This protein binds this small molecule.
Small molecule (SMILES): CC(=O)N[C@H]1[C@H](O[C@H]2[C@H](O)[C@@H](NC(C)=O)CO[C@@H]2CO)O[C@H](CO)[C@@H](O)[C@@H]1O

Sequence of chain 1.I:
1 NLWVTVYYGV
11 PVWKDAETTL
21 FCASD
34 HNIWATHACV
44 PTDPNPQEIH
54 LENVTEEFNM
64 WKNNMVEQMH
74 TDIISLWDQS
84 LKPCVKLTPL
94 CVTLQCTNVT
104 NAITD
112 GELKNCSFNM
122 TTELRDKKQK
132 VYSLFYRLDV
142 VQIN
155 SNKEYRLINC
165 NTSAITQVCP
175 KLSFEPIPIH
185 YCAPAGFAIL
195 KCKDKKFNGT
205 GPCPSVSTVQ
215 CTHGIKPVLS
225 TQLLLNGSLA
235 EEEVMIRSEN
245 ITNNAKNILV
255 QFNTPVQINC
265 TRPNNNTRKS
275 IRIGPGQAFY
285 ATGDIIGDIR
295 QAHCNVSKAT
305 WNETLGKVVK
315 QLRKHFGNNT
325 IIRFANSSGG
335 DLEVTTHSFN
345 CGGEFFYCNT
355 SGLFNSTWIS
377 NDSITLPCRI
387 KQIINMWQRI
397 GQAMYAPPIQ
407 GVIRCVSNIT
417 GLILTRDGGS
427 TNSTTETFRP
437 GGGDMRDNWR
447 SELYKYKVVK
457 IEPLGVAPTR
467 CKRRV

Binding-site contacts:
Ligand atom C5 contacts residue ASN359 of chain 1.I at 3.7 Å.
Ligand atom C8 contacts residue SER355 of chain 1.I at 3.7 Å.
Ligand atom O7 contacts residue ASN359 of chain 1.I at 3.1 Å (h-bond).
Ligand atom C3 contacts residue ASN359 of chain 1.I at 3.7 Å.
Ligand atom C1 contacts residue ASN359 of chain 1.I at 1.4 Å.
Ligand atom C8 contacts residue ASN359 of chain 1.I at 4.2 Å.
Ligand atom C7 contacts residue GLY356 of chain 1.I at 4.5 Å.
Ligand atom C2 contacts residue ASN359 of chain 1.I at 2.4 Å.
Ligand atom C7 contacts residue ASN359 of chain 1.I at 3.1 Å.
Ligand atom C4 contacts residue ASN359 of chain 1.I at 4.2 Å.
Ligand atom O5 contacts residue ASN359 of chain 1.I at 2.4 Å (h-bond).
Ligand atom N2 contacts residue ASN359 of chain 1.I at 2.8 Å (h-bond).
Ligand atom C7 contacts residue SER355 of chain 1.I at 4.5 Å.
Ligand atom C8 contacts residue GLY356 of chain 1.I at 3.7 Å.